Sequence of chain 1.E:
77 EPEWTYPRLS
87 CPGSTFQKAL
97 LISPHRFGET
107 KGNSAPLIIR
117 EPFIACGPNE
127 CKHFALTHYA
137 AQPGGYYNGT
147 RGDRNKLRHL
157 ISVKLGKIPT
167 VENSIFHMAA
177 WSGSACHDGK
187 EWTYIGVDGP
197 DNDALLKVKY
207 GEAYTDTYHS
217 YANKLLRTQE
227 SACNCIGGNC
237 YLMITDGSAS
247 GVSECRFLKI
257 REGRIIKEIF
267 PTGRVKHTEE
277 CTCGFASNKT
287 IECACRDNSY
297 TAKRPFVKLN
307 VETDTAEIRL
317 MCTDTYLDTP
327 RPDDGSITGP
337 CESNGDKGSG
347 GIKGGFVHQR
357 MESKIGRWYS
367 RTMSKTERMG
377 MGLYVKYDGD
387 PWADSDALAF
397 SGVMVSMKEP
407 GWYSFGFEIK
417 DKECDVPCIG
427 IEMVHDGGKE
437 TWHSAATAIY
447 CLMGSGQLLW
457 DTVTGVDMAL

A small-molecule ligand and the protein it binds are described below.
Small molecule (SMILES): CC(=O)N[C@@H]1[C@@H](O)[C@H](O)[C@@H](CO)O[C@H]1O

Binding-site contacts:
Ligand atom C3 contacts residue ASN144 of chain 1.E at 3.8 Å.
Ligand atom C2 contacts residue ASN144 of chain 1.E at 2.4 Å.
Ligand atom C1 contacts residue ASN144 of chain 1.E at 1.4 Å.
Ligand atom C5 contacts residue ASN144 of chain 1.E at 3.7 Å.
Ligand atom O5 contacts residue ASN144 of chain 1.E at 2.4 Å (h-bond).
Ligand atom O7 contacts residue ASN144 of chain 1.E at 3.8 Å.
Ligand atom N2 contacts residue ASN144 of chain 1.E at 2.9 Å (h-bond).
Ligand atom C7 contacts residue ASN144 of chain 1.E at 3.5 Å.
Ligand atom C4 contacts residue ASN144 of chain 1.E at 4.2 Å.